Sequence of chain 50.C:
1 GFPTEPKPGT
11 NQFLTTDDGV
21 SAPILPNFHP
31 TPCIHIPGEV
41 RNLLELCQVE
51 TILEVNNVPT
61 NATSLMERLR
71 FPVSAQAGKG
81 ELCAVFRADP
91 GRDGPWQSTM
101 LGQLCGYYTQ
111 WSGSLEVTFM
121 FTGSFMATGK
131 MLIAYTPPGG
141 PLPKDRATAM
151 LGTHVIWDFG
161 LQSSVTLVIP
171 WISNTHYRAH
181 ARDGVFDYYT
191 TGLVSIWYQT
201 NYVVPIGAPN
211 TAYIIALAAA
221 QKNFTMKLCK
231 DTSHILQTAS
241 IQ

Sequence of chain 46.C:
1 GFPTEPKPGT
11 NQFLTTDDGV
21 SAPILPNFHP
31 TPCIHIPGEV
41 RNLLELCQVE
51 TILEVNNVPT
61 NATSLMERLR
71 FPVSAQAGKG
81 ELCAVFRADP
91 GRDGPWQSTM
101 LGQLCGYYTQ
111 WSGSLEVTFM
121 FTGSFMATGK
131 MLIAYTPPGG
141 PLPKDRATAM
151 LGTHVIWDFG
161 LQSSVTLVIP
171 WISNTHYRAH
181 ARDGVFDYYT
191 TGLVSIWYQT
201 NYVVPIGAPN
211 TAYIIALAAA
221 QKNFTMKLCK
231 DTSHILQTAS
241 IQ

Binding-site contacts:
Ligand atom C3B contacts residue TRP203 of chain 50.A at 3.1 Å (hydrophobic).
Ligand atom C5C contacts residue PHE135 of chain 50.A at 3.5 Å (hydrophobic).
Ligand atom C5A contacts residue ASN228 of chain 50.A at 4.0 Å.
Ligand atom C4A contacts residue THR114 of chain 50.A at 3.5 Å.
Ligand atom C5 contacts residue PHE233 of chain 50.A at 4.0 Å (hydrophobic).
Ligand atom N3A contacts residue THR114 of chain 50.A at 4.0 Å.
Ligand atom N2 contacts residue PHE233 of chain 50.A at 3.7 Å.
Ligand atom C5B contacts residue ILE111 of chain 50.A at 3.9 Å (hydrophobic).
Ligand atom C31 contacts residue ILE24 of chain 50.C at 3.6 Å (hydrophobic).
Ligand atom C2B contacts residue TRP203 of chain 50.A at 4.0 Å (hydrophobic).
Ligand atom C4B contacts residue ILE113 of chain 50.A at 4.0 Å (hydrophobic).
Ligand atom C4C contacts residue PHE135 of chain 50.A at 3.8 Å (hydrophobic).
Ligand atom C6B contacts residue ILE113 of chain 50.A at 4.0 Å (hydrophobic).
Ligand atom C5B contacts residue ASP112 of chain 50.A at 4.0 Å.
Ligand atom O1A contacts residue TRP203 of chain 50.A at 3.3 Å.
Ligand atom C5 contacts residue PHE155 of chain 50.A at 3.9 Å (hydrophobic).
Ligand atom C5A contacts residue ASP112 of chain 50.A at 4.0 Å.
Ligand atom C4A contacts residue ASP112 of chain 50.A at 2.6 Å.
Ligand atom C2A contacts residue ASP112 of chain 50.A at 3.8 Å.
Ligand atom N3A contacts residue ASP112 of chain 50.A at 2.5 Å (salt-bridge).
Ligand atom C4C contacts residue VAL192 of chain 50.A at 3.5 Å (hydrophobic).
Ligand atom C3B contacts residue ASN228 of chain 50.A at 4.0 Å.
Ligand atom C2C contacts residue VAL192 of chain 50.A at 3.7 Å (hydrophobic).
Ligand atom N3A contacts residue ILE113 of chain 50.A at 3.8 Å.
Ligand atom O1B contacts residue TYR201 of chain 50.A at 3.4 Å.
Ligand atom N2 contacts residue PHE155 of chain 50.A at 3.5 Å.
Ligand atom C6C contacts residue TYR201 of chain 50.A at 3.9 Å (hydrophobic).
Ligand atom C4B contacts residue TRP203 of chain 50.A at 3.5 Å (hydrophobic).
Ligand atom C31 contacts residue VAL179 of chain 50.A at 3.3 Å (hydrophobic).
Ligand atom C5C contacts residue ILE111 of chain 50.A at 3.8 Å (hydrophobic).
Ligand atom O1 contacts residue PHE155 of chain 50.A at 3.4 Å.
Ligand atom O1A contacts residue ASN228 of chain 50.A at 3.7 Å.
Ligand atom C2B contacts residue TYR201 of chain 50.A at 3.5 Å (hydrophobic).
Ligand atom O1 contacts residue PHE233 of chain 50.A at 3.1 Å.
Ligand atom C3C contacts residue PHE135 of chain 50.A at 3.8 Å (hydrophobic).
Ligand atom C4 contacts residue ILE24 of chain 50.C at 4.0 Å (hydrophobic).
Ligand atom C2A contacts residue TRP203 of chain 50.A at 3.6 Å (hydrophobic).
Ligand atom C5B contacts residue ILE113 of chain 50.A at 3.5 Å (hydrophobic).
Ligand atom C31 contacts residue PRO177 of chain 50.A at 3.9 Å (hydrophobic).
Ligand atom C2C contacts residue PHE155 of chain 50.A at 3.9 Å (hydrophobic).

Sequence of chain 50.A:
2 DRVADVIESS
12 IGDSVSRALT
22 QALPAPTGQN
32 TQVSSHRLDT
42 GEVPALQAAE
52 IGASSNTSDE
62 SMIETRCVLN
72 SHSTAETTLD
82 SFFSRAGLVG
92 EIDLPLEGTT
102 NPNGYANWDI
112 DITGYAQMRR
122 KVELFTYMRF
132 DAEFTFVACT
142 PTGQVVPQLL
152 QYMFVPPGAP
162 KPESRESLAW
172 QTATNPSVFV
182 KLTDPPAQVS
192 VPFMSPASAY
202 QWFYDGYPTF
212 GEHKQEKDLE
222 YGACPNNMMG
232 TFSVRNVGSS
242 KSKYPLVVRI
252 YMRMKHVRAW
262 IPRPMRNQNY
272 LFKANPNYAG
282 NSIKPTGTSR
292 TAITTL

This protein binds this small molecule.
Small molecule (SMILES): Cc1cc(CCCCCCCOc2ccc(C3=NCCO3)cc2)on1